Binding-site contacts:
Ligand atom C4 contacts residue THR139 of chain 3.A at 3.5 Å.
Ligand atom C5 contacts residue THR139 of chain 3.A at 4.3 Å.
Ligand atom O9 contacts residue SER240 of chain 3.A at 2.1 Å (h-bond).
Ligand atom O10 contacts residue ILE136 of chain 3.A at 4.4 Å.
Ligand atom C9 contacts residue LEU201 of chain 3.A at 3.7 Å (hydrophobic).
Ligand atom N5 contacts residue THR139 of chain 3.A at 3.9 Å.
Ligand atom C8 contacts residue GLN197 of chain 3.A at 4.5 Å.
Ligand atom C4 contacts residue PRO238 of chain 3.A at 4.3 Å (hydrophobic).
Ligand atom O10 contacts residue LEU201 of chain 3.A at 3.6 Å.
Ligand atom C7 contacts residue LEU201 of chain 3.A at 4.0 Å (hydrophobic).
Ligand atom O4 contacts residue LEU237 of chain 3.A at 4.1 Å.
Ligand atom O3 contacts residue LEU237 of chain 3.A at 4.0 Å.
Ligand atom O1B contacts residue GLY141 of chain 3.A at 4.1 Å.
Ligand atom N5 contacts residue LEU201 of chain 3.A at 4.4 Å.
Ligand atom C10 contacts residue LEU201 of chain 3.A at 3.5 Å (hydrophobic).
Ligand atom O1B contacts residue PRO238 of chain 3.A at 3.6 Å.
Ligand atom C4 contacts residue SER140 of chain 3.A at 4.4 Å.
Ligand atom C1 contacts residue GLY141 of chain 3.A at 4.0 Å.
Ligand atom O9 contacts residue GLN197 of chain 3.A at 3.5 Å.
Ligand atom O4 contacts residue THR139 of chain 3.A at 3.6 Å.
Ligand atom O10 contacts residue VAL160 of chain 3.A at 3.3 Å.
Ligand atom O7 contacts residue LEU201 of chain 3.A at 3.2 Å.
Ligand atom O8 contacts residue SER240 of chain 3.A at 4.2 Å.
Ligand atom C9 contacts residue GLN197 of chain 3.A at 3.4 Å.
Ligand atom O7 contacts residue GLN197 of chain 3.A at 4.2 Å.
Ligand atom C6 contacts residue PRO238 of chain 3.A at 4.5 Å (hydrophobic).
Ligand atom O9 contacts residue ASP193 of chain 3.A at 2.7 Å (salt-bridge).
Ligand atom O1B contacts residue SER140 of chain 3.A at 3.3 Å (h-bond).
Ligand atom C11 contacts residue LEU201 of chain 3.A at 3.3 Å (hydrophobic).
Ligand atom C9 contacts residue SER240 of chain 3.A at 3.6 Å.
Ligand atom O1A contacts residue GLY141 of chain 3.A at 2.7 Å (h-bond).
Ligand atom O4 contacts residue PRO238 of chain 3.A at 3.7 Å.
Ligand atom O8 contacts residue PRO238 of chain 3.A at 4.3 Å.
Ligand atom C8 contacts residue SER240 of chain 3.A at 4.3 Å.
Ligand atom C9 contacts residue ASP193 of chain 3.A at 3.2 Å.
Ligand atom C1 contacts residue SER140 of chain 3.A at 3.4 Å.
Ligand atom O1A contacts residue SER140 of chain 3.A at 2.9 Å (h-bond).

The small molecule below binds the protein below.
Small molecule (SMILES): CC(=O)N[C@H]1[C@H]([C@H](O)[C@H](O)CO)O[C@@](OC[C@H]2O[C@@H](O[C@H]3[C@H](O)[C@@H](NC(C)=O)CO[C@@H]3CO)[C@H](O)[C@@H](O)[C@H]2O)(C(=O)O)C[C@@H]1O

Sequence of chain 3.A:
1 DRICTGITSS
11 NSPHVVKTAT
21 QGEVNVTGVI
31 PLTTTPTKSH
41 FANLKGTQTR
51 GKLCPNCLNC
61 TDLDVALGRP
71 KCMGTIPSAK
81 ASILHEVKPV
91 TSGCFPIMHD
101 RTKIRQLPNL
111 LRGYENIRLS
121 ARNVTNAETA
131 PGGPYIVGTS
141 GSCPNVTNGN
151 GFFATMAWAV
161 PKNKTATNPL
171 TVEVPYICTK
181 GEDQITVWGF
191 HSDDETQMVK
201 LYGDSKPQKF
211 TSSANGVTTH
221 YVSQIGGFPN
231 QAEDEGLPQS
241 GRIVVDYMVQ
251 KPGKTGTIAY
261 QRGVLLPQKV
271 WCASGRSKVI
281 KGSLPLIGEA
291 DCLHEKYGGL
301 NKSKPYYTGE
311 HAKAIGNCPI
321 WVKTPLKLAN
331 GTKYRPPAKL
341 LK